Binding-site contacts:
Ligand atom O6 contacts residue ASP119 of chain 1.A at 3.3 Å (salt-bridge).
Ligand atom PB contacts residue LYS17 of chain 1.A at 3.6 Å.
Ligand atom N3B contacts residue ALA14 of chain 1.A at 3.0 Å (h-bond).
Ligand atom C6 contacts residue ASP119 of chain 1.A at 3.5 Å.
Ligand atom N2 contacts residue LEU161 of chain 1.A at 3.5 Å.
Ligand atom N2 contacts residue ASP119 of chain 1.A at 2.8 Å (salt-bridge).
Ligand atom O1G contacts residue MG1 of chain 1.C at 2.1 Å.
Ligand atom O3A contacts residue GLY16 of chain 1.A at 3.2 Å (h-bond).
Ligand atom N2 contacts residue LEU120 of chain 1.A at 3.5 Å.
Ligand atom O2B contacts residue THR18 of chain 1.A at 3.0 Å (h-bond).
Ligand atom O6 contacts residue SER159 of chain 1.A at 3.4 Å (h-bond).
Ligand atom O1A contacts residue CYS19 of chain 1.A at 2.8 Å (h-bond).
Ligand atom O2G contacts residue GLN62 of chain 1.A at 3.4 Å (h-bond).
Ligand atom PB contacts residue MG1 of chain 1.C at 3.3 Å.
Ligand atom O3G contacts residue GLN62 of chain 1.A at 3.0 Å (h-bond).
Ligand atom C8 contacts residue CYS19 of chain 1.A at 3.6 Å (hydrophobic).
Ligand atom O3A contacts residue ALA14 of chain 1.A at 3.7 Å.
Ligand atom O1A contacts residue GLY16 of chain 1.A at 3.5 Å.
Ligand atom O2G contacts residue GLY13 of chain 1.A at 3.5 Å.
Ligand atom N1 contacts residue ASP119 of chain 1.A at 2.7 Å (salt-bridge).
Ligand atom O3A contacts residue LYS17 of chain 1.A at 3.6 Å.
Ligand atom O4' contacts residue LYS117 of chain 1.A at 3.1 Å (salt-bridge).
Ligand atom O5' contacts residue GLY16 of chain 1.A at 3.6 Å.
Ligand atom O1B contacts residue ALA14 of chain 1.A at 3.7 Å.
Ligand atom O2A contacts residue ILE34 of chain 1.A at 3.5 Å.
Ligand atom PA contacts residue GLY16 of chain 1.A at 3.7 Å.
Ligand atom O1B contacts residue GLY16 of chain 1.A at 3.1 Å (h-bond).
Ligand atom O2G contacts residue GLY61 of chain 1.A at 3.2 Å (h-bond).
Ligand atom PG contacts residue MG1 of chain 1.C at 3.2 Å.
Ligand atom O1B contacts residue VAL15 of chain 1.A at 3.4 Å (h-bond).
Ligand atom O2G contacts residue LYS17 of chain 1.A at 2.9 Å (salt-bridge).
Ligand atom O6 contacts residue ALA160 of chain 1.A at 3.0 Å (h-bond).
Ligand atom N1 contacts residue LEU161 of chain 1.A at 3.5 Å.
Ligand atom O1A contacts residue THR18 of chain 1.A at 3.2 Å (h-bond).
Ligand atom N3B contacts residue MG1 of chain 1.C at 3.5 Å.
Ligand atom O6 contacts residue LEU161 of chain 1.A at 3.2 Å (h-bond).
Ligand atom C2 contacts residue ASP119 of chain 1.A at 3.6 Å.
Ligand atom O1B contacts residue LYS17 of chain 1.A at 2.9 Å (salt-bridge).
Ligand atom O2B contacts residue MG1 of chain 1.C at 2.0 Å.
Ligand atom O2' contacts residue PHE29 of chain 1.A at 3.5 Å.

A small-molecule ligand and the protein it binds are described below.
Small molecule (SMILES): Nc1nc2c(ncn2[C@@H]2O[C@H](CO[P](=O)(O)O[P](=O)(O)NP(=O)(O)O)[C@@H](O)[C@H]2O)c(=O)[nH]1

Sequence of chain 1.A:
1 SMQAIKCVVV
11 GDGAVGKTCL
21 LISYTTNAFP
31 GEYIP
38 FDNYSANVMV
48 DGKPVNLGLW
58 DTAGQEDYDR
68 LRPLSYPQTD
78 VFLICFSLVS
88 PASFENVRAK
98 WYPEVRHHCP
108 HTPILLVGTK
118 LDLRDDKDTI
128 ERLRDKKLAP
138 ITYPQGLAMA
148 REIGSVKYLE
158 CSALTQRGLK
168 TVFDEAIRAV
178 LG